Binding-site contacts:
Ligand atom C4 contacts residue ASP83 of chain 1.D at 3.2 Å.
Ligand atom C5 contacts residue TYR125 of chain 1.D at 3.6 Å (hydrophobic).
Ligand atom O3 contacts residue TYR125 of chain 1.D at 4.1 Å.
Ligand atom O5 contacts residue SER211 of chain 1.D at 3.3 Å (h-bond).
Ligand atom C3 contacts residue ASP83 of chain 1.D at 3.5 Å.
Ligand atom C6 contacts residue SER211 of chain 1.D at 4.0 Å.
Ligand atom C3 contacts residue ASN127 of chain 1.D at 3.5 Å.
Ligand atom C6 contacts residue TYR125 of chain 1.D at 3.7 Å (hydrophobic).
Ligand atom C3 contacts residue TYR125 of chain 1.D at 3.8 Å (hydrophobic).
Ligand atom C6 contacts residue ASP80 of chain 1.D at 3.6 Å.
Ligand atom O1 contacts residue SER211 of chain 1.D at 4.2 Å.
Ligand atom C5 contacts residue SER211 of chain 1.D at 3.8 Å.
Ligand atom O4 contacts residue GLY214 of chain 1.D at 3.8 Å.
Ligand atom C2 contacts residue ASN127 of chain 1.D at 4.2 Å.
Ligand atom C2 contacts residue SER211 of chain 1.D at 4.1 Å.
Ligand atom O6 contacts residue TYR125 of chain 1.D at 4.2 Å.
Ligand atom C3 contacts residue GLY104 of chain 1.D at 4.3 Å.
Ligand atom C1 contacts residue SER211 of chain 1.D at 4.1 Å.
Ligand atom O4 contacts residue SER211 of chain 1.D at 2.6 Å (h-bond).
Ligand atom C6 contacts residue GLY213 of chain 1.D at 4.2 Å.
Ligand atom O4 contacts residue GLY103 of chain 1.D at 4.1 Å.
Ligand atom C4 contacts residue SER211 of chain 1.D at 3.7 Å.
Ligand atom C6 contacts residue GLY214 of chain 1.D at 3.7 Å.
Ligand atom O2 contacts residue ASN127 of chain 1.D at 3.8 Å.
Ligand atom O3 contacts residue ASN127 of chain 1.D at 2.8 Å (h-bond).
Ligand atom O6 contacts residue ASP80 of chain 1.D at 2.6 Å (salt-bridge).
Ligand atom O6 contacts residue GLY214 of chain 1.D at 4.0 Å.
Ligand atom O6 contacts residue GLY213 of chain 1.D at 4.0 Å.
Ligand atom C4 contacts residue ALA82 of chain 1.D at 4.1 Å (hydrophobic).
Ligand atom O3 contacts residue ASP83 of chain 1.D at 2.7 Å (salt-bridge).
Ligand atom O4 contacts residue ASP83 of chain 1.D at 2.8 Å (salt-bridge).
Ligand atom O3 contacts residue GLY104 of chain 1.D at 3.0 Å (h-bond).
Ligand atom O2 contacts residue GLU129 of chain 1.D at 4.0 Å.
Ligand atom C4 contacts residue TYR125 of chain 1.D at 3.9 Å (hydrophobic).
Ligand atom C5 contacts residue GLY214 of chain 1.D at 4.5 Å.
Ligand atom O4 contacts residue ALA82 of chain 1.D at 3.9 Å.
Ligand atom O3 contacts residue GLY103 of chain 1.D at 3.5 Å.

Sequence of chain 1.D:
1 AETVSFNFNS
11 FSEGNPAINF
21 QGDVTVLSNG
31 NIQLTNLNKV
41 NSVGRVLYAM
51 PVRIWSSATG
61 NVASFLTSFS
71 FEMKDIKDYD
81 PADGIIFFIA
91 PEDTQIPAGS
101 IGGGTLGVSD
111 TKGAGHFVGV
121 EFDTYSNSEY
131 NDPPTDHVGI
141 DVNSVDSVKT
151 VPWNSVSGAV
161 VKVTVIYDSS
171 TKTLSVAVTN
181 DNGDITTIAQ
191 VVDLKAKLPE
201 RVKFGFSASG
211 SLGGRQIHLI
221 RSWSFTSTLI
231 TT

The small molecule below binds the protein below.
Small molecule (SMILES): OC[C@H]1O[C@@H](O)[C@H](O)[C@@H](O)[C@H]1O